Binding-site contacts:
Ligand atom N2 contacts residue ASN331 of chain 1.A at 2.9 Å (h-bond).
Ligand atom C3 contacts residue ASN331 of chain 1.A at 3.8 Å.
Ligand atom O3 contacts residue GLN580 of chain 1.A at 4.3 Å.
Ligand atom C7 contacts residue GLN580 of chain 1.A at 3.6 Å.
Ligand atom C3 contacts residue GLN580 of chain 1.A at 3.5 Å.
Ligand atom C2 contacts residue GLN580 of chain 1.A at 3.4 Å.
Ligand atom C8 contacts residue ASN331 of chain 1.A at 4.3 Å.
Ligand atom C3 contacts residue THR581 of chain 1.A at 4.4 Å.
Ligand atom O5 contacts residue ASN331 of chain 1.A at 2.4 Å (h-bond).
Ligand atom O7 contacts residue ASN331 of chain 1.A at 3.0 Å (h-bond).
Ligand atom C8 contacts residue PRO579 of chain 1.A at 4.2 Å (hydrophobic).
Ligand atom C8 contacts residue LEU582 of chain 1.A at 4.5 Å (hydrophobic).
Ligand atom C5 contacts residue ASN331 of chain 1.A at 3.7 Å.
Ligand atom C1 contacts residue GLN580 of chain 1.A at 3.4 Å.
Ligand atom C8 contacts residue GLN580 of chain 1.A at 3.8 Å.
Ligand atom N2 contacts residue GLN580 of chain 1.A at 2.7 Å (h-bond).
Ligand atom C4 contacts residue ASN331 of chain 1.A at 4.2 Å.
Ligand atom C2 contacts residue ASN331 of chain 1.A at 2.4 Å.
Ligand atom O4 contacts residue THR581 of chain 1.A at 4.5 Å.
Ligand atom C7 contacts residue ASN331 of chain 1.A at 3.1 Å.
Ligand atom C1 contacts residue ASN331 of chain 1.A at 1.4 Å.

Sequence of chain 1.A:
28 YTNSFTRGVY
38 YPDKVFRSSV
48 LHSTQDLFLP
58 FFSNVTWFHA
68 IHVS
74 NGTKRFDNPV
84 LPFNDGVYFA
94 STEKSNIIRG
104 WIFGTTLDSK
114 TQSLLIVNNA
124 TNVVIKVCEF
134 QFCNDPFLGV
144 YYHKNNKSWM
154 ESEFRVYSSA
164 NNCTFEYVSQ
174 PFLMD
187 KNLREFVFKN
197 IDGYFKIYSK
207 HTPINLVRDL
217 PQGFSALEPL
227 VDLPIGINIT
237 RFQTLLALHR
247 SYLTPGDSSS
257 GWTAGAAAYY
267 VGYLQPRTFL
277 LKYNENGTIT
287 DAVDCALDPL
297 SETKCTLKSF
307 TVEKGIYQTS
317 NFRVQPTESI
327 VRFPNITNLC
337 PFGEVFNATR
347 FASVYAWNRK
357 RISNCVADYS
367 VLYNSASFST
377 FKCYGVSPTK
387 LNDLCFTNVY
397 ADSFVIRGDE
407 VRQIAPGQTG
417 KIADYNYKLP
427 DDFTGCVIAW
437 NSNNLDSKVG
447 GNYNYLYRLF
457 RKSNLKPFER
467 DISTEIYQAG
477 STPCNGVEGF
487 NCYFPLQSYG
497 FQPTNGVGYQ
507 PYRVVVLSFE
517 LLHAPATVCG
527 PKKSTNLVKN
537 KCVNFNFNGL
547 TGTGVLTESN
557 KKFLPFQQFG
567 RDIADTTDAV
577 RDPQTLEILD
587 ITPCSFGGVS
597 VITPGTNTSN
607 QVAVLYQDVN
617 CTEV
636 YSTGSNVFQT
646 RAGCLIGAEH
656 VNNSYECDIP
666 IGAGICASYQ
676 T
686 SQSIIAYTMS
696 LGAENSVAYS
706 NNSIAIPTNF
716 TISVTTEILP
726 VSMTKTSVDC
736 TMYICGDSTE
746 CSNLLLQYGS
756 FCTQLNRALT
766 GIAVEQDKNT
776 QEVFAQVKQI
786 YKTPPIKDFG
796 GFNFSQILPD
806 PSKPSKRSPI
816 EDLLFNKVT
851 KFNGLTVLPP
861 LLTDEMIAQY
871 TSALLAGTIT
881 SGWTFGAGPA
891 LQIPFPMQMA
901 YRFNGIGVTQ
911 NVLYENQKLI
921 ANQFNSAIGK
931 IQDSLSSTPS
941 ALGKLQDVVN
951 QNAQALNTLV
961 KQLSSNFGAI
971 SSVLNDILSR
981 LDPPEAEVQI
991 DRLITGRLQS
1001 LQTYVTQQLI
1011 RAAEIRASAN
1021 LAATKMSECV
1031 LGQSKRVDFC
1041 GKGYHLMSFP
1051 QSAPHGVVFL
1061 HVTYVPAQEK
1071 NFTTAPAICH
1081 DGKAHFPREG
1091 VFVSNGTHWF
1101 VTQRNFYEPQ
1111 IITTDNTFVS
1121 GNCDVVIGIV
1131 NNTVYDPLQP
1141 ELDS

This small molecule binds to this protein.
Small molecule (SMILES): CC(=O)N[C@@H]1[C@@H](O)[C@H](O)[C@@H](CO)O[C@H]1O